This small molecule binds to this protein.
Small molecule (SMILES): C[C@@H]1O[C@H](OP(=O)(O)OP(=O)(O)OC[C@H]2O[C@@H](n3cnc4c(=O)[nH]c(N)nc43)[C@H](O)[C@@H]2O)[C@@H](O)[C@H](O)[C@@H]1O

Sequence of chain 1.A:
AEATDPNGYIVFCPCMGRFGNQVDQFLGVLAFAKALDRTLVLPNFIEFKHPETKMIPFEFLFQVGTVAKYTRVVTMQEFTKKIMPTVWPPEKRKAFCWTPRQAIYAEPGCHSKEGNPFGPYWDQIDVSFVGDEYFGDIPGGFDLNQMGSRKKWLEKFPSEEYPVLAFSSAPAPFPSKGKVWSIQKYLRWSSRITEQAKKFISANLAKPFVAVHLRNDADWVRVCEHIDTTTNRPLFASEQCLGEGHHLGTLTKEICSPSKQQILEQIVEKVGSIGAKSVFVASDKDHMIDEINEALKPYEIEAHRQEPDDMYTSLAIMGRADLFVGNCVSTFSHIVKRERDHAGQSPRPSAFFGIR

Sequence of chain 2.A:
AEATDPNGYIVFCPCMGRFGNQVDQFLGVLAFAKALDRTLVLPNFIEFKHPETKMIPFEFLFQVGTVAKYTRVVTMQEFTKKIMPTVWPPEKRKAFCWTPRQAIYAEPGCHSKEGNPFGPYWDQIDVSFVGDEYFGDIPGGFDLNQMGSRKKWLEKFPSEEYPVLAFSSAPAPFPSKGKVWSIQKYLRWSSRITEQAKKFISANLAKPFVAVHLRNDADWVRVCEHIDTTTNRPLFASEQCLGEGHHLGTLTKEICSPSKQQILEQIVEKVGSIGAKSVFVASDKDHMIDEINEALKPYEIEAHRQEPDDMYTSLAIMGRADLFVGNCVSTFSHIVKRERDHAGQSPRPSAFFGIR

Binding-site contacts:
Ligand atom O4' contacts residue ARG19 of chain 2.A at 3.2 Å (salt-bridge).
Ligand atom O3P contacts residue ASN22 of chain 2.A at 3.1 Å (h-bond).
Ligand atom O1X contacts residue THR335 of chain 2.A at 2.6 Å (h-bond).
Ligand atom O2 contacts residue THR335 of chain 2.A at 3.6 Å (h-bond).
Ligand atom O3 contacts residue PRO112 of chain 1.A at 3.6 Å.
Ligand atom O1P contacts residue PHE336 of chain 2.A at 3.6 Å.
Ligand atom O2X contacts residue TRP224 of chain 2.A at 3.6 Å.
Ligand atom O6 contacts residue HIS217 of chain 2.A at 3.5 Å.
Ligand atom O2X contacts residue ARG219 of chain 2.A at 2.6 Å (salt-bridge).
Ligand atom N2 contacts residue ASP313 of chain 2.A at 2.9 Å (salt-bridge).
Ligand atom O1X contacts residue SER334 of chain 2.A at 3.5 Å.
Ligand atom C6 contacts residue SER287 of chain 2.A at 3.2 Å.
Ligand atom C8 contacts residue ASP288 of chain 2.A at 3.4 Å.
Ligand atom O2P contacts residue PHE336 of chain 2.A at 3.6 Å (h-bond).
Ligand atom O3' contacts residue ARG19 of chain 2.A at 3.3 Å.
Ligand atom O2 contacts residue ASN22 of chain 2.A at 3.5 Å.
Ligand atom N1 contacts residue ASP313 of chain 2.A at 3.6 Å (salt-bridge).
Ligand atom N1 contacts residue SER287 of chain 2.A at 3.2 Å (h-bond).
Ligand atom P1 contacts residue SER334 of chain 2.A at 3.5 Å.
Ligand atom O3 contacts residue ASN22 of chain 2.A at 3.2 Å (h-bond).
Ligand atom N7 contacts residue HIS217 of chain 2.A at 3.1 Å (h-bond).
Ligand atom O3P contacts residue GLY21 of chain 2.A at 3.5 Å (h-bond).
Ligand atom C4' contacts residue ARG19 of chain 2.A at 3.4 Å.
Ligand atom C5' contacts residue ARG219 of chain 2.A at 3.4 Å.
Ligand atom C5 contacts residue ASP288 of chain 2.A at 3.6 Å.
Ligand atom O6 contacts residue ALA286 of chain 2.A at 3.2 Å.
Ligand atom C2 contacts residue MET315 of chain 2.A at 3.6 Å (hydrophobic).
Ligand atom O2P contacts residue THR335 of chain 2.A at 3.2 Å (h-bond).
Ligand atom O1 contacts residue ARG219 of chain 2.A at 3.0 Å (salt-bridge).
Ligand atom O3' contacts residue MET315 of chain 2.A at 3.1 Å.
Ligand atom N9 contacts residue ASP288 of chain 2.A at 3.6 Å.
Ligand atom N2 contacts residue MET315 of chain 2.A at 3.4 Å.
Ligand atom P1 contacts residue THR335 of chain 2.A at 3.6 Å.
Ligand atom O6 contacts residue SER287 of chain 2.A at 3.0 Å (h-bond).
Ligand atom O3' contacts residue PHE20 of chain 2.A at 3.3 Å (h-bond).
Ligand atom O1P contacts residue GLY21 of chain 2.A at 2.8 Å (h-bond).
Ligand atom O2X contacts residue SER334 of chain 2.A at 2.7 Å (h-bond).
Ligand atom O6 contacts residue PHE336 of chain 2.A at 3.6 Å.
Ligand atom C5 contacts residue SER287 of chain 2.A at 3.6 Å.
Ligand atom O5 contacts residue ARG219 of chain 2.A at 3.2 Å (salt-bridge).